This protein binds this small molecule.
Small molecule (SMILES): CC(C)[C@H](NC(=O)[C@@H](N)CCC(N)=O)C(=O)N[C@@H](CC(N)=O)C(=O)N[C@@H](CC(N)=O)C(=O)N1CCC[C@H]1C(=O)N[C@@H](Cc1ccccc1)C(=O)O

Sequence of chain 1.A:
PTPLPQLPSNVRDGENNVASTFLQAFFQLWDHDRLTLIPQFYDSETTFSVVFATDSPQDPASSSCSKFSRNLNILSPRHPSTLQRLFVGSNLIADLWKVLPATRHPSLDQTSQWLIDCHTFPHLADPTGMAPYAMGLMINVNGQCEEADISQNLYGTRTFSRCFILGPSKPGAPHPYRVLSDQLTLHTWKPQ

Binding-site contacts:
Ligand atom CZ contacts residue LEU167 of chain 1.A at 3.6 Å (hydrophobic).
Ligand atom OD1 contacts residue MET136 of chain 1.A at 3.3 Å.
Ligand atom O contacts residue ALA135 of chain 1.A at 3.3 Å.
Ligand atom ND2 contacts residue PRO169 of chain 1.A at 3.5 Å.
Ligand atom CZ contacts residue GLY168 of chain 1.A at 3.7 Å.
Ligand atom O contacts residue ALA132 of chain 1.A at 3.1 Å.
Ligand atom OXT contacts residue ASN17 of chain 1.A at 3.8 Å.
Ligand atom OE1 contacts residue ALA132 of chain 1.A at 3.5 Å.
Ligand atom ND2 contacts residue ASP127 of chain 1.A at 2.8 Å (salt-bridge).
Ligand atom CG1 contacts residue TYR134 of chain 1.A at 3.4 Å (hydrophobic).
Ligand atom CG1 contacts residue ALA135 of chain 1.A at 3.5 Å (hydrophobic).
Ligand atom O contacts residue GLY15 of chain 1.A at 3.6 Å.
Ligand atom CB contacts residue ASP127 of chain 1.A at 3.6 Å.
Ligand atom CB contacts residue MET136 of chain 1.A at 3.8 Å (hydrophobic).
Ligand atom O contacts residue GLU16 of chain 1.A at 3.3 Å (salt-bridge).
Ligand atom OE1 contacts residue PRO133 of chain 1.A at 3.5 Å.
Ligand atom C contacts residue TYR134 of chain 1.A at 3.8 Å (hydrophobic).
Ligand atom OE1 contacts residue MET131 of chain 1.A at 3.7 Å.
Ligand atom N contacts residue TYR134 of chain 1.A at 3.0 Å (h-bond).
Ligand atom CB contacts residue PRO177 of chain 1.A at 3.8 Å (hydrophobic).
Ligand atom C contacts residue ASN17 of chain 1.A at 3.7 Å.
Ligand atom CD1 contacts residue VAL19 of chain 1.A at 3.7 Å (hydrophobic).
Ligand atom CE2 contacts residue LEU138 of chain 1.A at 3.7 Å (hydrophobic).
Ligand atom CE1 contacts residue LEU138 of chain 1.A at 3.8 Å (hydrophobic).
Ligand atom CG contacts residue ASP127 of chain 1.A at 3.7 Å.
Ligand atom O contacts residue ASN17 of chain 1.A at 2.8 Å (h-bond).
Ligand atom CE2 contacts residue GLY137 of chain 1.A at 3.7 Å.
Ligand atom CE2 contacts residue MET136 of chain 1.A at 3.2 Å (hydrophobic).
Ligand atom CG contacts residue MET136 of chain 1.A at 3.5 Å (hydrophobic).
Ligand atom CG1 contacts residue MET136 of chain 1.A at 3.3 Å (hydrophobic).
Ligand atom OD1 contacts residue PRO169 of chain 1.A at 3.6 Å.
Ligand atom NE2 contacts residue MET131 of chain 1.A at 3.5 Å (h-bond).
Ligand atom O contacts residue MET136 of chain 1.A at 2.9 Å (h-bond).
Ligand atom O contacts residue ASN17 of chain 1.A at 3.1 Å (h-bond).
Ligand atom C contacts residue ASN17 of chain 1.A at 3.6 Å.
Ligand atom CG contacts residue PRO169 of chain 1.A at 3.7 Å (hydrophobic).
Ligand atom CA contacts residue TYR134 of chain 1.A at 3.5 Å (hydrophobic).
Ligand atom CD1 contacts residue LEU138 of chain 1.A at 3.8 Å (hydrophobic).
Ligand atom CZ contacts residue LEU138 of chain 1.A at 3.8 Å (hydrophobic).
Ligand atom O contacts residue ASP14 of chain 1.A at 3.5 Å (salt-bridge).